A small-molecule ligand and the protein it binds are described below.
Small molecule (SMILES): CC[C@H]1CN([C@@H](C)C(=O)O)C(=O)[C@@H]2CCC[C@H]1N2S(=O)(=O)c1cc(Cl)cc(Cl)c1

Sequence of chain 1.A:
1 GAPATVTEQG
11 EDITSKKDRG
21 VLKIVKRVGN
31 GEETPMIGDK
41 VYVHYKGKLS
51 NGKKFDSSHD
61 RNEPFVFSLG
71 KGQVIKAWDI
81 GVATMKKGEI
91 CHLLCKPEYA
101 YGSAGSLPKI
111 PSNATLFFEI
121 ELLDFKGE

Binding-site contacts:
Ligand atom CL1 contacts residue ASP56 of chain 1.B at 3.3 Å.
Ligand atom CAY contacts residue GLN73 of chain 1.B at 3.4 Å.
Ligand atom OAK contacts residue TYR101 of chain 1.B at 3.5 Å (h-bond).
Ligand atom O contacts residue ILE75 of chain 1.B at 2.9 Å (h-bond).
Ligand atom CAB contacts residue TYR45 of chain 1.B at 3.6 Å (hydrophobic).
Ligand atom CAA contacts residue TRP78 of chain 1.B at 3.8 Å (hydrophobic).
Ligand atom OAZ contacts residue TYR101 of chain 1.B at 2.6 Å (h-bond).
Ligand atom OAJ contacts residue PHE118 of chain 1.B at 3.4 Å.
Ligand atom CAU contacts residue TYR101 of chain 1.B at 3.9 Å (hydrophobic).
Ligand atom CAV contacts residue TYR101 of chain 1.B at 3.1 Å (hydrophobic).
Ligand atom CAC contacts residue TYR45 of chain 1.B at 3.5 Å (hydrophobic).
Ligand atom CAA contacts residue PHE65 of chain 1.B at 3.6 Å (hydrophobic).
Ligand atom CB contacts residue TRP78 of chain 1.B at 3.5 Å (hydrophobic).
Ligand atom CBB contacts residue TYR45 of chain 1.B at 3.6 Å (hydrophobic).
Ligand atom OAJ contacts residue TYR45 of chain 1.B at 3.3 Å.
Ligand atom OAK contacts residue PHE55 of chain 1.B at 3.6 Å.
Ligand atom CAB contacts residue PHE65 of chain 1.B at 3.9 Å (hydrophobic).
Ligand atom N contacts residue TYR101 of chain 1.B at 3.7 Å.
Ligand atom CAL contacts residue TYR101 of chain 1.B at 3.9 Å (hydrophobic).
Ligand atom OAK contacts residue PHE118 of chain 1.B at 3.3 Å.
Ligand atom CL2 contacts residue TYR101 of chain 1.B at 3.9 Å.
Ligand atom CL2 contacts residue GLU63 of chain 1.A at 3.9 Å.
Ligand atom CL2 contacts residue SER106 of chain 1.B at 3.1 Å.
Ligand atom CAP contacts residue TYR101 of chain 1.B at 3.6 Å (hydrophobic).
Ligand atom SAI contacts residue PHE55 of chain 1.B at 3.8 Å.
Ligand atom C contacts residue TYR101 of chain 1.B at 2.9 Å (hydrophobic).
Ligand atom CL1 contacts residue LYS109 of chain 1.B at 3.6 Å.
Ligand atom O contacts residue TYR101 of chain 1.B at 3.4 Å (h-bond).
Ligand atom CAT contacts residue LYS109 of chain 1.B at 3.5 Å.
Ligand atom CAN contacts residue TYR101 of chain 1.B at 3.6 Å (hydrophobic).
Ligand atom CAS contacts residue LYS109 of chain 1.B at 3.8 Å.
Ligand atom CA contacts residue TYR101 of chain 1.B at 3.3 Å (hydrophobic).
Ligand atom CBC contacts residue GLU63 of chain 1.A at 3.6 Å.
Ligand atom O contacts residue VAL74 of chain 1.B at 3.3 Å.
Ligand atom CAT contacts residue GLU63 of chain 1.A at 3.4 Å.
Ligand atom OAJ contacts residue PHE55 of chain 1.B at 3.4 Å.
Ligand atom NAM contacts residue TYR101 of chain 1.B at 3.0 Å (h-bond).
Ligand atom CAQ contacts residue TYR101 of chain 1.B at 3.4 Å (hydrophobic).
Ligand atom CAR contacts residue ASP56 of chain 1.B at 3.6 Å.
Ligand atom CL2 contacts residue ILE110 of chain 1.B at 3.7 Å.

Sequence of chain 1.B:
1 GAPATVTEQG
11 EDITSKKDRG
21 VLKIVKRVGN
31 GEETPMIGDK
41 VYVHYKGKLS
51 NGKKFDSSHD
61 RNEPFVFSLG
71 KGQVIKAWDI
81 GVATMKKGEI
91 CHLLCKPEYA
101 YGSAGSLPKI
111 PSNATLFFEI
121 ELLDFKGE